Sequence of chain 1.B:
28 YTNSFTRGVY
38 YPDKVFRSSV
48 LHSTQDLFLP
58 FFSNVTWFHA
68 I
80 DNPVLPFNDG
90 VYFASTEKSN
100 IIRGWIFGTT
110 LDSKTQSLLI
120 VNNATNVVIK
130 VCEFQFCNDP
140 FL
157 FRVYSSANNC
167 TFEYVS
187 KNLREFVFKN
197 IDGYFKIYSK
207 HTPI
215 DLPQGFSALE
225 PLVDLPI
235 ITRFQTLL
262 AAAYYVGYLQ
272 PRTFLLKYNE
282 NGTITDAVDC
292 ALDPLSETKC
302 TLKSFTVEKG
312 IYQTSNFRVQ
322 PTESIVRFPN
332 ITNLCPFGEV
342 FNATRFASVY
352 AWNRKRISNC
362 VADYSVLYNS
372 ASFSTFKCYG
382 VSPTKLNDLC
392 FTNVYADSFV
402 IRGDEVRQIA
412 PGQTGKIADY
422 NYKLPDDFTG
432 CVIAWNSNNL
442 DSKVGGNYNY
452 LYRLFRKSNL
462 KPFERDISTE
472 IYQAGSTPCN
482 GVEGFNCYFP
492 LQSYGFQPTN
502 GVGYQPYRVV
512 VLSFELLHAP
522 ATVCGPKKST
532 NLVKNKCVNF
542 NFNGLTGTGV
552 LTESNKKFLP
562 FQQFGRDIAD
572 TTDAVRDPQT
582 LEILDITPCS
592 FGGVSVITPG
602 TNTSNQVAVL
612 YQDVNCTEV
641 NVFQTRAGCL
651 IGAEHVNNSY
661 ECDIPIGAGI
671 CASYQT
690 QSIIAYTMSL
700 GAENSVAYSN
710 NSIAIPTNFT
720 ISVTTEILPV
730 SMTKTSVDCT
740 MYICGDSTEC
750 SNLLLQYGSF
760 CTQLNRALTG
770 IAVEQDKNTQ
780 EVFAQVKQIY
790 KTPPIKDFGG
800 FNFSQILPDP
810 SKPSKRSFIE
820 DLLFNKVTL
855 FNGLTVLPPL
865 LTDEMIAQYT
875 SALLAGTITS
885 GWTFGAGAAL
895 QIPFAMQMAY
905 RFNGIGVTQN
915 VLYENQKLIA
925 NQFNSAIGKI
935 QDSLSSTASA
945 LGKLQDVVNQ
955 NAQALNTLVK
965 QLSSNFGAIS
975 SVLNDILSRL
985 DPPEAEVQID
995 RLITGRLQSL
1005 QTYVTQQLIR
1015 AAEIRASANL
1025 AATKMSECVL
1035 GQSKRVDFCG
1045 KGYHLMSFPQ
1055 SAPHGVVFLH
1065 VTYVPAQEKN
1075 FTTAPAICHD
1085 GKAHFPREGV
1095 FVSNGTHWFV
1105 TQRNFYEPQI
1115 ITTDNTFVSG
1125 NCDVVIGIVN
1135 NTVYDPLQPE

Binding-site contacts:
Ligand atom C8 contacts residue GLU281 of chain 1.B at 4.2 Å.
Ligand atom C4 contacts residue ASN282 of chain 1.B at 4.2 Å.
Ligand atom C7 contacts residue ASN282 of chain 1.B at 3.1 Å.
Ligand atom C3 contacts residue ASN282 of chain 1.B at 3.8 Å.
Ligand atom C5 contacts residue ASN282 of chain 1.B at 3.6 Å.
Ligand atom N2 contacts residue ASN282 of chain 1.B at 3.0 Å (h-bond).
Ligand atom C1 contacts residue ASN282 of chain 1.B at 1.4 Å.
Ligand atom O7 contacts residue ASN282 of chain 1.B at 2.7 Å (h-bond).
Ligand atom C8 contacts residue ASN282 of chain 1.B at 4.4 Å.
Ligand atom O5 contacts residue ASN282 of chain 1.B at 2.3 Å (h-bond).
Ligand atom C2 contacts residue ASN282 of chain 1.B at 2.5 Å.

The small molecule below binds the protein below.
Small molecule (SMILES): CC(=O)N[C@@H]1[C@@H](O)[C@H](O)[C@@H](CO)O[C@H]1O